Sequence of chain 1.A:
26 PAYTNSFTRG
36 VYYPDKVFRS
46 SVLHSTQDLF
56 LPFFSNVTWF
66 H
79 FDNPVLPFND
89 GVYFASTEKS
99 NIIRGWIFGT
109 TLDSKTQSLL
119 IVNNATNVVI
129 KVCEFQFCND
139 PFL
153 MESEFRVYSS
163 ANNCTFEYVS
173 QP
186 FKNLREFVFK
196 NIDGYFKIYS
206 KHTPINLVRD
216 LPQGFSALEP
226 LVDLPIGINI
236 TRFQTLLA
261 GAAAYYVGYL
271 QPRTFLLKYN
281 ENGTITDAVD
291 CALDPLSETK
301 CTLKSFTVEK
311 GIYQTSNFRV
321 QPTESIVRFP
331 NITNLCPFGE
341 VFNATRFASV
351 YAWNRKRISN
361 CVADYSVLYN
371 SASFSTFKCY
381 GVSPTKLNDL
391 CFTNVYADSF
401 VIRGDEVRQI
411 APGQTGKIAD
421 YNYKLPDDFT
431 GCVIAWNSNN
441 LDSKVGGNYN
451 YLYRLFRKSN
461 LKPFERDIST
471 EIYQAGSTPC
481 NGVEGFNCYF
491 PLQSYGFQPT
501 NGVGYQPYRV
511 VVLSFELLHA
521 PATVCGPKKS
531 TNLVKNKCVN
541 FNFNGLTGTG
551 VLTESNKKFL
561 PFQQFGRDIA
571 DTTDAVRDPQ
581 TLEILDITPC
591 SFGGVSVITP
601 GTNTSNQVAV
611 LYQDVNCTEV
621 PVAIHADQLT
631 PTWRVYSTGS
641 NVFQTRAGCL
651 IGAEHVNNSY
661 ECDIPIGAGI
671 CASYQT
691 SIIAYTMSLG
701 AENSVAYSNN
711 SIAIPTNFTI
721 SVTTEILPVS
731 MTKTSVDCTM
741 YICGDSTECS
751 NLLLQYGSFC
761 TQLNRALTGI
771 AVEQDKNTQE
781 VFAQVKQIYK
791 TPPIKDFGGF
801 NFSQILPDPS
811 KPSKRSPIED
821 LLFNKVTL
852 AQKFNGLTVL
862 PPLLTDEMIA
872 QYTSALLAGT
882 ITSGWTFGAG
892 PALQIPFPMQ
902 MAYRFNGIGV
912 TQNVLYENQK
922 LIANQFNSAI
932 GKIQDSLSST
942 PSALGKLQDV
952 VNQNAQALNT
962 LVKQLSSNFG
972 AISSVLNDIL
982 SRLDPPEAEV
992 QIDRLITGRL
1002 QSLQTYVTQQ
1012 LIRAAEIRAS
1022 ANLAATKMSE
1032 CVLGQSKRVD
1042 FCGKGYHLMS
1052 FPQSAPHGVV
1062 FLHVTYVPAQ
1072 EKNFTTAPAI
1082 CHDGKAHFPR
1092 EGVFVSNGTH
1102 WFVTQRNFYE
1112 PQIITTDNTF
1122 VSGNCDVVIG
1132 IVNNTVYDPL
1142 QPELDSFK

A protein and the small-molecule ligand that binds it are described below.
Small molecule (SMILES): CC(=O)N[C@@H]1[C@@H](O)[C@H](O)[C@@H](CO)O[C@H]1O

Binding-site contacts:
Ligand atom C8 contacts residue ASN280 of chain 1.A at 3.4 Å.
Ligand atom C3 contacts residue ASN282 of chain 1.A at 3.8 Å.
Ligand atom N2 contacts residue ASN282 of chain 1.A at 3.0 Å (h-bond).
Ligand atom O7 contacts residue ASN280 of chain 1.A at 3.9 Å.
Ligand atom C7 contacts residue ASN282 of chain 1.A at 3.4 Å.
Ligand atom C4 contacts residue ASN282 of chain 1.A at 4.3 Å.
Ligand atom O5 contacts residue ASN282 of chain 1.A at 2.4 Å (h-bond).
Ligand atom O7 contacts residue ASN282 of chain 1.A at 3.4 Å (h-bond).
Ligand atom C5 contacts residue ASN282 of chain 1.A at 3.7 Å.
Ligand atom C1 contacts residue ASN282 of chain 1.A at 1.4 Å.
Ligand atom C7 contacts residue ASN280 of chain 1.A at 3.8 Å.
Ligand atom C2 contacts residue ASN282 of chain 1.A at 2.5 Å.